Sequence of chain 1.A:
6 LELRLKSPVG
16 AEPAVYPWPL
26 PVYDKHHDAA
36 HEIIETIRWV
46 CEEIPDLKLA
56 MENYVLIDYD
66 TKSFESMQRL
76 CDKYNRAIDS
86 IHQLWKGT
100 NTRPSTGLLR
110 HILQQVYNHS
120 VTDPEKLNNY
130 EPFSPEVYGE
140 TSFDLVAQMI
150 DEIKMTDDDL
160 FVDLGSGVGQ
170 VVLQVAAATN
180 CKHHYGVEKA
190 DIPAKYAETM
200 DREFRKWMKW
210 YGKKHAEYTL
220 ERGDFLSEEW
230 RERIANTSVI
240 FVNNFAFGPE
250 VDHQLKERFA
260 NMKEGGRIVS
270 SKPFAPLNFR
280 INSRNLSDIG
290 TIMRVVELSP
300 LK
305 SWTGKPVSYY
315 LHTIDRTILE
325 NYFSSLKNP

Binding-site contacts:
Ligand atom C3 contacts residue SER165 of chain 1.A at 3.7 Å.
Ligand atom N9 contacts residue GLY164 of chain 1.A at 3.0 Å (h-bond).
Ligand atom O12 contacts residue ASN242 of chain 1.A at 3.2 Å (h-bond).
Ligand atom N6 contacts residue PRO134 of chain 1.A at 3.6 Å.
Ligand atom C26 contacts residue PHE132 of chain 1.A at 3.7 Å (hydrophobic).
Ligand atom C33 contacts residue PHE132 of chain 1.A at 3.4 Å (hydrophobic).
Ligand atom N13 contacts residue ASP162 of chain 1.A at 3.1 Å (salt-bridge).
Ligand atom C31 contacts residue LEU144 of chain 1.A at 3.7 Å (hydrophobic).
Ligand atom CL3 contacts residue SER141 of chain 1.A at 3.6 Å.
Ligand atom N5 contacts residue GLN169 of chain 1.A at 3.4 Å.
Ligand atom O1 contacts residue GLY166 of chain 1.A at 3.6 Å.
Ligand atom C3 contacts residue VAL170 of chain 1.A at 3.7 Å (hydrophobic).
Ligand atom C19 contacts residue ASN242 of chain 1.A at 3.6 Å.
Ligand atom CL6 contacts residue MET148 of chain 1.A at 3.5 Å.
Ligand atom C2 contacts residue SER165 of chain 1.A at 3.3 Å.
Ligand atom C18 contacts residue VAL241 of chain 1.A at 3.6 Å (hydrophobic).
Ligand atom N7 contacts residue TYR137 of chain 1.A at 3.6 Å.
Ligand atom C20 contacts residue SER269 of chain 1.A at 3.6 Å.
Ligand atom N10 contacts residue ASP162 of chain 1.A at 2.9 Å (salt-bridge).
Ligand atom CL6 contacts residue VAL145 of chain 1.A at 3.3 Å.
Ligand atom N9 contacts residue SER165 of chain 1.A at 3.6 Å.
Ligand atom CL3 contacts residue TYR137 of chain 1.A at 3.5 Å.
Ligand atom C32 contacts residue SER141 of chain 1.A at 3.6 Å.
Ligand atom C27 contacts residue PHE132 of chain 1.A at 3.7 Å (hydrophobic).
Ligand atom O1 contacts residue SER165 of chain 1.A at 3.4 Å (h-bond).
Ligand atom C27 contacts residue ASN242 of chain 1.A at 3.8 Å.
Ligand atom N6 contacts residue VAL167 of chain 1.A at 3.6 Å.
Ligand atom N7 contacts residue PRO134 of chain 1.A at 3.3 Å.
Ligand atom CL3 contacts residue VAL170 of chain 1.A at 3.8 Å.
Ligand atom C28 contacts residue ASN242 of chain 1.A at 3.6 Å.
Ligand atom C34 contacts residue PHE132 of chain 1.A at 3.6 Å (hydrophobic).
Ligand atom C11 contacts residue ASP162 of chain 1.A at 3.7 Å.
Ligand atom N6 contacts residue GLN169 of chain 1.A at 2.9 Å (h-bond).
Ligand atom N6 contacts residue TYR137 of chain 1.A at 3.7 Å.
Ligand atom N7 contacts residue GLN169 of chain 1.A at 3.8 Å.
Ligand atom N10 contacts residue GLY164 of chain 1.A at 3.4 Å (h-bond).
Ligand atom N13 contacts residue VAL170 of chain 1.A at 3.7 Å.
Ligand atom C18 contacts residue VAL268 of chain 1.A at 3.7 Å (hydrophobic).
Ligand atom C20 contacts residue SER270 of chain 1.A at 3.7 Å.
Ligand atom C19 contacts residue VAL241 of chain 1.A at 3.6 Å (hydrophobic).

This protein binds this small molecule.
Small molecule (SMILES): O=C(Cn1nnnc1-c1ccccc1Cl)NNC(=O)Nc1ccc2ccn(-c3ccccc3Cl)c2c1